Binding-site contacts:
Ligand atom O4' contacts residue CYS234 of chain 1.A at 3.5 Å.
Ligand atom OP1 contacts residue GLY156 of chain 1.A at 3.7 Å.
Ligand atom O3' contacts residue THR194 of chain 1.A at 3.8 Å.
Ligand atom O4' contacts residue THR194 of chain 1.A at 3.8 Å.
Ligand atom N3 contacts residue SER195 of chain 1.A at 3.5 Å (h-bond).
Ligand atom C8 contacts residue TRP236 of chain 1.A at 3.5 Å (hydrophobic).
Ligand atom N7 contacts residue GLY235 of chain 1.A at 3.5 Å.
Ligand atom C1' contacts residue CYS234 of chain 1.A at 3.7 Å (hydrophobic).
Ligand atom O2' contacts residue THR194 of chain 1.A at 2.7 Å (h-bond).
Ligand atom O5' contacts residue ARG300 of chain 1.A at 3.3 Å (salt-bridge).
Ligand atom C4' contacts residue THR194 of chain 1.A at 3.3 Å.
Ligand atom P contacts residue ARG300 of chain 1.A at 3.6 Å.
Ligand atom C8 contacts residue GLY235 of chain 1.A at 3.3 Å.
Ligand atom O4' contacts residue GLY235 of chain 1.A at 3.0 Å (h-bond).
Ligand atom O3' contacts residue GLY156 of chain 1.A at 3.3 Å.
Ligand atom C1' contacts residue GLY235 of chain 1.A at 3.8 Å.
Ligand atom OP1 contacts residue GLN157 of chain 1.A at 2.9 Å (h-bond).
Ligand atom O5' contacts residue GLY235 of chain 1.A at 3.5 Å (h-bond).
Ligand atom N9 contacts residue TRP236 of chain 1.A at 3.8 Å.
Ligand atom N1 contacts residue TRP236 of chain 1.A at 3.6 Å.
Ligand atom C5 contacts residue TRP236 of chain 1.A at 3.7 Å (hydrophobic).
Ligand atom C8 contacts residue THR126 of chain 1.A at 3.3 Å.
Ligand atom C4' contacts residue ASP154 of chain 1.A at 3.2 Å.
Ligand atom C5' contacts residue THR194 of chain 1.A at 3.4 Å.
Ligand atom C6 contacts residue TRP236 of chain 1.A at 3.7 Å (hydrophobic).
Ligand atom OP1 contacts residue ARG300 of chain 1.A at 2.7 Å (salt-bridge).
Ligand atom N3 contacts residue TRP236 of chain 1.A at 3.7 Å.
Ligand atom N2 contacts residue SER195 of chain 1.A at 2.6 Å (h-bond).
Ligand atom C4 contacts residue TRP236 of chain 1.A at 3.6 Å (hydrophobic).
Ligand atom C5' contacts residue ASP154 of chain 1.A at 3.1 Å.
Ligand atom C5' contacts residue ARG300 of chain 1.A at 3.2 Å.
Ligand atom N2 contacts residue SER197 of chain 1.A at 3.2 Å (h-bond).
Ligand atom N7 contacts residue TRP236 of chain 1.A at 3.7 Å.
Ligand atom O4' contacts residue SER195 of chain 1.A at 3.3 Å.
Ligand atom O2' contacts residue SER195 of chain 1.A at 3.7 Å.
Ligand atom C2 contacts residue SER195 of chain 1.A at 3.5 Å.
Ligand atom C2' contacts residue THR194 of chain 1.A at 3.8 Å.
Ligand atom OP2 contacts residue ARG296 of chain 1.A at 3.0 Å.
Ligand atom C1' contacts residue SER195 of chain 1.A at 3.6 Å.
Ligand atom O5' contacts residue ASP154 of chain 1.A at 2.6 Å (salt-bridge).

Sequence of chain 1.A:
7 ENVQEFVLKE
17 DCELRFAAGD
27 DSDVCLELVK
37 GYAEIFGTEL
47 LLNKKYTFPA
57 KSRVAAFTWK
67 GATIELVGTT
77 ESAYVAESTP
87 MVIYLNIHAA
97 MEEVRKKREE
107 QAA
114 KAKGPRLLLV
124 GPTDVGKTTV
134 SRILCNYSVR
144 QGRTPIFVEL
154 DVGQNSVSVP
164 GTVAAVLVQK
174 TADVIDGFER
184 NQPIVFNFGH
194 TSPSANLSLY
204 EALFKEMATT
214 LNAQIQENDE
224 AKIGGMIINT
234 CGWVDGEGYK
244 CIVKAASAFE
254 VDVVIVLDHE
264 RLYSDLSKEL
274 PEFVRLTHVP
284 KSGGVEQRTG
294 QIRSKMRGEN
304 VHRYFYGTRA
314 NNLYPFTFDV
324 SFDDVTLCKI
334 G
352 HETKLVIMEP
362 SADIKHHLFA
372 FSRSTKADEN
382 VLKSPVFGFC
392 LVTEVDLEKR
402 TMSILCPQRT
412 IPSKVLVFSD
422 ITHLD

This protein binds this small molecule.
Small molecule (SMILES): Nc1nc(=O)c2ncn([C@@H]3O[C@H](CO)[C@@H](O[P](=O)(O)OC[C@H]4O[C@@H](n5cnc6c(N)ncnc65)[C@H](O)[C@@H]4O[P](=O)(O)OC[C@H]4O[C@@H](n5cnc6c(N)ncnc65)[C@H](O)[C@@H]4O[P](=O)(O)OC[C@H]4O[C@@H](n5cnc6c(N)ncnc65)[C@H](O)[C@@H]4O)[C@H]3O)c2[nH]1